The small molecule below binds the protein below.
Small molecule (SMILES): Cc1cc(C(=O)N[C@@H](C)C(=O)N[C@H](C(=O)N[C@@H](CC(C)C)C(=O)N[C@H](/C=C/C(=O)OCc2ccccc2)C[C@@H]2CCNC2=O)C(C)C)no1

Sequence of chain 1.C:
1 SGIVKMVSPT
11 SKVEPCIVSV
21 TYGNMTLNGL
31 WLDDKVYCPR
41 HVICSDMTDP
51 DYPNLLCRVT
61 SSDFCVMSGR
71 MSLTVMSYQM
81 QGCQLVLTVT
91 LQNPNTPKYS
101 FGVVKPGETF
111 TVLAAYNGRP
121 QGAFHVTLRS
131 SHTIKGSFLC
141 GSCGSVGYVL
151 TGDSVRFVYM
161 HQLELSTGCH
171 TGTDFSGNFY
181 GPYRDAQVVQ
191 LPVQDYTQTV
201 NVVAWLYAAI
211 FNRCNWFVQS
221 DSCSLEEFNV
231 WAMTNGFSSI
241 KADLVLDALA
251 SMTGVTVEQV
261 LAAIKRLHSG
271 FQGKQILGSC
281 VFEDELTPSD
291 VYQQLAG

Binding-site contacts:
Ligand atom C contacts residue GLU164 of chain 1.C at 3.5 Å.
Ligand atom O8 contacts residue GLU164 of chain 1.C at 3.3 Å.
Ligand atom CB contacts residue LEU163 of chain 1.C at 3.7 Å (hydrophobic).
Ligand atom C contacts residue LEU163 of chain 1.C at 3.6 Å (hydrophobic).
Ligand atom N6 contacts residue GLU164 of chain 1.C at 2.5 Å (salt-bridge).
Ligand atom C29 contacts residue HIS161 of chain 1.C at 3.6 Å.
Ligand atom C25 contacts residue CYS143 of chain 1.C at 3.3 Å (hydrophobic).
Ligand atom O8 contacts residue HIS170 of chain 1.C at 3.2 Å.
Ligand atom CA contacts residue GLN187 of chain 1.C at 3.5 Å.
Ligand atom O contacts residue GLN187 of chain 1.C at 3.4 Å.
Ligand atom O8 contacts residue PHE138 of chain 1.C at 3.5 Å.
Ligand atom CB contacts residue VAL188 of chain 1.C at 3.5 Å (hydrophobic).
Ligand atom C25 contacts residue HIS161 of chain 1.C at 3.5 Å.
Ligand atom N contacts residue GLN187 of chain 1.C at 3.3 Å (h-bond).
Ligand atom CA contacts residue CYS143 of chain 1.C at 2.7 Å (hydrophobic).
Ligand atom N contacts residue GLN162 of chain 1.C at 2.8 Å (h-bond).
Ligand atom C contacts residue GLN187 of chain 1.C at 3.5 Å.
Ligand atom O contacts residue HIS41 of chain 1.C at 3.7 Å.
Ligand atom N contacts residue VAL188 of chain 1.C at 3.1 Å (h-bond).
Ligand atom N contacts residue GLN187 of chain 1.C at 2.5 Å (h-bond).
Ligand atom CB contacts residue GLN187 of chain 1.C at 3.5 Å.
Ligand atom C20 contacts residue CYS143 of chain 1.C at 1.8 Å (hydrophobic).
Ligand atom N contacts residue GLU164 of chain 1.C at 2.8 Å (salt-bridge).
Ligand atom O contacts residue LEU163 of chain 1.C at 3.3 Å.
Ligand atom CA contacts residue GLN187 of chain 1.C at 3.5 Å.
Ligand atom O8 contacts residue HIS161 of chain 1.C at 2.7 Å (h-bond).
Ligand atom CD2 contacts residue HIS41 of chain 1.C at 3.6 Å.
Ligand atom C21 contacts residue CYS143 of chain 1.C at 2.9 Å (hydrophobic).
Ligand atom O1 contacts residue VAL189 of chain 1.C at 3.6 Å.
Ligand atom C28 contacts residue GLU164 of chain 1.C at 3.6 Å.
Ligand atom N contacts residue VAL189 of chain 1.C at 3.5 Å (h-bond).
Ligand atom C contacts residue MET25 of chain 1.C at 3.7 Å (hydrophobic).
Ligand atom CA contacts residue GLU164 of chain 1.C at 3.5 Å.
Ligand atom C29 contacts residue GLU164 of chain 1.C at 3.2 Å.
Ligand atom O contacts residue GLU164 of chain 1.C at 2.9 Å (salt-bridge).
Ligand atom O contacts residue GLY141 of chain 1.C at 2.8 Å (h-bond).
Ligand atom N contacts residue CYS143 of chain 1.C at 3.1 Å (h-bond).
Ligand atom N6 contacts residue PHE138 of chain 1.C at 3.2 Å (h-bond).
Ligand atom N contacts residue VAL188 of chain 1.C at 3.5 Å.
Ligand atom C contacts residue CYS143 of chain 1.C at 3.5 Å (hydrophobic).

Sequence of chain 1.A:
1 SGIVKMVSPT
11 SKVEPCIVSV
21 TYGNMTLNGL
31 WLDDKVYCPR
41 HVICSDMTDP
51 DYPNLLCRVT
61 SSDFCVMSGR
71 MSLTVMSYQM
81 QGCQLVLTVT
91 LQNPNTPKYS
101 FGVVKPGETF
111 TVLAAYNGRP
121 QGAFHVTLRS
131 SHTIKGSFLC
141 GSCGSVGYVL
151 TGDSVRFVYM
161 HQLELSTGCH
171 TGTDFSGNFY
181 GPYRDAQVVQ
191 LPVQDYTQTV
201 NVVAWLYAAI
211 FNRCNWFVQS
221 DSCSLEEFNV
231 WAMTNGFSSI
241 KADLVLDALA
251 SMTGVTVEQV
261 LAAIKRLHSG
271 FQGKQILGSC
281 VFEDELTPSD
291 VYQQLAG